Sequence of chain 2.B:
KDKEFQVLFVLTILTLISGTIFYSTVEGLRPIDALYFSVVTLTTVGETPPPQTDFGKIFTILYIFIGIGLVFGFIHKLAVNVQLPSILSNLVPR

Binding-site contacts:
Ligand atom N contacts residue HIS78 of chain 2.B at 4.4 Å.
Ligand atom O contacts residue PHE74 of chain 2.B at 3.5 Å (h-bond).
Ligand atom O contacts residue HIS78 of chain 2.B at 3.8 Å.
Ligand atom CA contacts residue PHE74 of chain 4.B at 4.4 Å (hydrophobic).
Ligand atom C contacts residue PHE74 of chain 2.B at 4.3 Å (hydrophobic).

This protein binds this small molecule.
Small molecule (SMILES): NCC(=O)O

Sequence of chain 4.B:
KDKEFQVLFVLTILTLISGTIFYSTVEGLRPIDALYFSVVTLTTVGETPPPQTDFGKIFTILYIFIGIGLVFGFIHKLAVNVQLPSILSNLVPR